This protein binds this small molecule.
Small molecule (SMILES): N[C@@H](Cc1c[nH]c2ccccc12)C(=O)O

Sequence of chain 3.E:
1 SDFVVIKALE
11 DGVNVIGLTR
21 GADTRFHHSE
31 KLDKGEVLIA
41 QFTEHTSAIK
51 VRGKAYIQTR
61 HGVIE

Sequence of chain 3.F:
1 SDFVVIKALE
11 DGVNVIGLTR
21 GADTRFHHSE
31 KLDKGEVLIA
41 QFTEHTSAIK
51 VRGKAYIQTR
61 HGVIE

Binding-site contacts:
Ligand atom CA contacts residue THR19 of chain 3.E at 3.8 Å.
Ligand atom CA contacts residue GLY21 of chain 3.E at 3.5 Å.
Ligand atom CZ2 contacts residue ILE49 of chain 3.F at 3.9 Å (hydrophobic).
Ligand atom CZ2 contacts residue THR46 of chain 3.F at 3.9 Å.
Ligand atom CE2 contacts residue GLN41 of chain 3.F at 3.9 Å.
Ligand atom CA contacts residue SER47 of chain 3.E at 3.9 Å.
Ligand atom CA contacts residue THR24 of chain 3.E at 3.2 Å.
Ligand atom CZ3 contacts residue GLY17 of chain 3.F at 3.6 Å.
Ligand atom CD1 contacts residue SER47 of chain 3.E at 3.5 Å.
Ligand atom C contacts residue SER47 of chain 3.E at 3.5 Å.
Ligand atom CD2 contacts residue THR46 of chain 3.F at 4.0 Å.
Ligand atom CH2 contacts residue GLY17 of chain 3.F at 3.5 Å.
Ligand atom C contacts residue THR46 of chain 3.F at 3.9 Å.
Ligand atom OXT contacts residue THR43 of chain 3.F at 2.6 Å (h-bond).
Ligand atom CD1 contacts residue THR43 of chain 3.F at 3.9 Å.
Ligand atom N contacts residue THR19 of chain 3.E at 2.8 Å (h-bond).
Ligand atom CB contacts residue THR19 of chain 3.E at 3.7 Å.
Ligand atom N contacts residue GLY21 of chain 3.E at 2.8 Å (h-bond).
Ligand atom O contacts residue ARG20 of chain 3.E at 3.5 Å.
Ligand atom NE1 contacts residue GLN41 of chain 3.F at 2.8 Å (h-bond).
Ligand atom N contacts residue ASP23 of chain 3.E at 3.1 Å (salt-bridge).
Ligand atom OXT contacts residue GLY21 of chain 3.E at 4.0 Å.
Ligand atom N contacts residue THR24 of chain 3.E at 2.8 Å (h-bond).
Ligand atom OXT contacts residue HIS45 of chain 3.F at 3.8 Å.
Ligand atom CE3 contacts residue HIS27 of chain 3.F at 4.0 Å.
Ligand atom CZ3 contacts residue HIS28 of chain 3.F at 4.0 Å.
Ligand atom O contacts residue GLY21 of chain 3.E at 3.0 Å (h-bond).
Ligand atom O contacts residue THR43 of chain 3.F at 3.6 Å.
Ligand atom CB contacts residue SER47 of chain 3.E at 3.4 Å.
Ligand atom OXT contacts residue THR46 of chain 3.F at 2.8 Å (h-bond).
Ligand atom C contacts residue THR43 of chain 3.F at 3.5 Å.
Ligand atom CG contacts residue SER47 of chain 3.E at 3.8 Å.
Ligand atom NE1 contacts residue ALA40 of chain 3.F at 3.8 Å.
Ligand atom C contacts residue GLY21 of chain 3.E at 3.4 Å.
Ligand atom O contacts residue THR19 of chain 3.E at 4.0 Å.
Ligand atom CZ2 contacts residue ALA40 of chain 3.F at 3.9 Å (hydrophobic).
Ligand atom CB contacts residue THR24 of chain 3.E at 3.5 Å.
Ligand atom O contacts residue SER47 of chain 3.E at 2.9 Å (h-bond).
Ligand atom CE3 contacts residue HIS28 of chain 3.F at 4.0 Å.
Ligand atom CD1 contacts residue GLN41 of chain 3.F at 3.6 Å.